Binding-site contacts:
Ligand atom C21 contacts residue ASP453 of chain 1.B at 4.0 Å.
Ligand atom C16 contacts residue TYR479 of chain 1.B at 3.6 Å (hydrophobic).
Ligand atom O25 contacts residue LYS445 of chain 1.B at 2.3 Å (salt-bridge).
Ligand atom C20 contacts residue ILE569 of chain 1.B at 3.9 Å (hydrophobic).
Ligand atom C16 contacts residue VAL494 of chain 1.B at 3.6 Å (hydrophobic).
Ligand atom C02 contacts residue LYS421 of chain 1.B at 3.7 Å.
Ligand atom C16 contacts residue GLN492 of chain 1.B at 3.4 Å.
Ligand atom O07 contacts residue PHE420 of chain 1.B at 3.9 Å.
Ligand atom O25 contacts residue ASP570 of chain 1.B at 3.9 Å.
Ligand atom C22 contacts residue ILE569 of chain 1.B at 3.8 Å (hydrophobic).
Ligand atom C14 contacts residue VAL494 of chain 1.B at 3.2 Å (hydrophobic).
Ligand atom C16 contacts residue TYR493 of chain 1.B at 4.0 Å (hydrophobic).
Ligand atom O15 contacts residue TYR493 of chain 1.B at 3.5 Å.
Ligand atom C11 contacts residue ILE569 of chain 1.B at 3.5 Å (hydrophobic).
Ligand atom C22 contacts residue LEU491 of chain 1.B at 3.3 Å (hydrophobic).
Ligand atom N18 contacts residue ILE569 of chain 1.B at 3.2 Å.
Ligand atom C20 contacts residue LEU491 of chain 1.B at 3.9 Å (hydrophobic).
Ligand atom C03 contacts residue LYS421 of chain 1.B at 3.4 Å.
Ligand atom C14 contacts residue SER496 of chain 1.B at 3.0 Å.
Ligand atom O15 contacts residue VAL494 of chain 1.B at 2.9 Å (h-bond).
Ligand atom C23 contacts residue ASP570 of chain 1.B at 3.7 Å.
Ligand atom C17 contacts residue TYR479 of chain 1.B at 4.0 Å (hydrophobic).
Ligand atom C19 contacts residue ILE569 of chain 1.B at 3.3 Å (hydrophobic).
Ligand atom C24 contacts residue ASP570 of chain 1.B at 3.7 Å.
Ligand atom C23 contacts residue ASP453 of chain 1.B at 3.6 Å.
Ligand atom C05 contacts residue ILE569 of chain 1.B at 3.5 Å (hydrophobic).
Ligand atom N12 contacts residue ILE443 of chain 1.B at 3.8 Å.
Ligand atom C09 contacts residue ILE569 of chain 1.B at 2.9 Å (hydrophobic).
Ligand atom C22 contacts residue ASP453 of chain 1.B at 2.9 Å.
Ligand atom C06 contacts residue PHE420 of chain 1.B at 4.0 Å (hydrophobic).
Ligand atom C08 contacts residue ILE569 of chain 1.B at 3.3 Å (hydrophobic).
Ligand atom C24 contacts residue LYS445 of chain 1.B at 3.2 Å.
Ligand atom C13 contacts residue SER496 of chain 1.B at 3.9 Å.
Ligand atom O15 contacts residue GLN492 of chain 1.B at 4.0 Å.
Ligand atom C17 contacts residue GLN492 of chain 1.B at 3.6 Å.
Ligand atom C23 contacts residue LYS445 of chain 1.B at 3.5 Å.
Ligand atom C21 contacts residue LEU491 of chain 1.B at 3.2 Å (hydrophobic).
Ligand atom N10 contacts residue ILE569 of chain 1.B at 2.9 Å.
Ligand atom C17 contacts residue ILE443 of chain 1.B at 4.0 Å (hydrophobic).
Ligand atom C21 contacts residue ILE569 of chain 1.B at 3.6 Å (hydrophobic).

Sequence of chain 1.B:
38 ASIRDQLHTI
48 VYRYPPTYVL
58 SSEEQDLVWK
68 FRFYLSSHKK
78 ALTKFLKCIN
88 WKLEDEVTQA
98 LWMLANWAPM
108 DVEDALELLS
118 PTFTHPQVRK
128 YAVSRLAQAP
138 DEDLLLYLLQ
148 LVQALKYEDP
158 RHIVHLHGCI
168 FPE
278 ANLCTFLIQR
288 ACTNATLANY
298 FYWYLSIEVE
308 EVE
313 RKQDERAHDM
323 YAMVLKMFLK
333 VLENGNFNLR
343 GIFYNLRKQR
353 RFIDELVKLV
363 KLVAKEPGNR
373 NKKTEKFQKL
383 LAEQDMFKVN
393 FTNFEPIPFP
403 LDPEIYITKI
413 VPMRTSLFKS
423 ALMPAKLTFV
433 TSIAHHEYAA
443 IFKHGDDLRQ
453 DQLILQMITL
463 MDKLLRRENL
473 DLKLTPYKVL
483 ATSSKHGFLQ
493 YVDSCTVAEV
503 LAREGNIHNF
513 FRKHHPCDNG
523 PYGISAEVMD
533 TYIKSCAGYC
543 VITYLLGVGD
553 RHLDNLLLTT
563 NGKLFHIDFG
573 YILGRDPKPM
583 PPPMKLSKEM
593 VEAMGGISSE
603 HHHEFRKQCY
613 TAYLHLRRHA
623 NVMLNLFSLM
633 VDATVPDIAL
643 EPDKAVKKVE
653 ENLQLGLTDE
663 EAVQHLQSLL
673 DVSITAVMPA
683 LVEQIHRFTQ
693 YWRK

A protein and the small-molecule ligand that binds it are described below.
Small molecule (SMILES): Oc1cccc(-c2nc(N3CCOCC3)c3oc4ncccc4c3n2)c1